Sequence of chain 1.J:
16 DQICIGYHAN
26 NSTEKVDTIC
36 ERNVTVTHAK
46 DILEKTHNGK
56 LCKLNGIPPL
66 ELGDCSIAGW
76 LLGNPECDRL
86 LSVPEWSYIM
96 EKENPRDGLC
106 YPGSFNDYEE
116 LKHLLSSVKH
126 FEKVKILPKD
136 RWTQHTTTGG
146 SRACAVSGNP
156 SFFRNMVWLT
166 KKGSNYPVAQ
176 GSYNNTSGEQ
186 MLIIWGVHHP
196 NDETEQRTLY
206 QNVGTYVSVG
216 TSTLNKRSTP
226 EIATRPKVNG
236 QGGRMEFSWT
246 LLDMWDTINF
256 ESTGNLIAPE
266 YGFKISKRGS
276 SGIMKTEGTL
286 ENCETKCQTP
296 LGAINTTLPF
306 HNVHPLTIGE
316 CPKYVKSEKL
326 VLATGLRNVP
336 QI

Binding-site contacts:
Ligand atom C3 contacts residue ASN38 of chain 1.J at 3.8 Å.
Ligand atom C5 contacts residue ASN38 of chain 1.J at 3.7 Å.
Ligand atom O5 contacts residue ASN38 of chain 1.J at 2.4 Å (h-bond).
Ligand atom C4 contacts residue ASN38 of chain 1.J at 4.2 Å.
Ligand atom C1 contacts residue ASN38 of chain 1.J at 1.4 Å.
Ligand atom C7 contacts residue ASN38 of chain 1.J at 3.4 Å.
Ligand atom O7 contacts residue ASN38 of chain 1.J at 3.6 Å (h-bond).
Ligand atom N2 contacts residue ASN38 of chain 1.J at 2.9 Å (h-bond).
Ligand atom C2 contacts residue ASN38 of chain 1.J at 2.5 Å.
Ligand atom C8 contacts residue ARG37 of chain 1.J at 3.9 Å.

The protein below binds the small molecule below.
Small molecule (SMILES): CC(=O)N[C@@H]1[C@@H](O)[C@H](O)[C@@H](CO)O[C@H]1O